Binding-site contacts:
Ligand atom CA contacts residue PHE183 of chain 1.A at 3.9 Å (hydrophobic).
Ligand atom CA contacts residue LEU141 of chain 1.B at 4.1 Å (hydrophobic).
Ligand atom C contacts residue ARG89 of chain 1.B at 4.0 Å.
Ligand atom OXT contacts residue PHE183 of chain 1.A at 4.3 Å.
Ligand atom OXT contacts residue PHE87 of chain 1.B at 3.4 Å.
Ligand atom N contacts residue THR228 of chain 1.A at 4.0 Å.
Ligand atom N contacts residue TYR226 of chain 1.A at 4.1 Å.
Ligand atom O contacts residue PHE87 of chain 1.B at 4.4 Å.
Ligand atom O contacts residue ARG89 of chain 1.B at 3.2 Å (salt-bridge).
Ligand atom C contacts residue THR228 of chain 1.A at 4.4 Å.
Ligand atom N contacts residue PHE87 of chain 1.B at 4.5 Å.
Ligand atom C contacts residue SER153 of chain 1.B at 4.2 Å.
Ligand atom OXT contacts residue ARG89 of chain 1.B at 4.0 Å.
Ligand atom CA contacts residue PHE231 of chain 1.A at 4.4 Å (hydrophobic).
Ligand atom OXT contacts residue SER153 of chain 1.B at 3.4 Å.
Ligand atom N contacts residue PHE183 of chain 1.A at 4.0 Å.
Ligand atom N contacts residue PHE231 of chain 1.A at 3.4 Å.
Ligand atom CA contacts residue PHE87 of chain 1.B at 4.2 Å (hydrophobic).
Ligand atom O contacts residue THR228 of chain 1.A at 3.5 Å.
Ligand atom C contacts residue PHE87 of chain 1.B at 3.8 Å (hydrophobic).

Sequence of chain 1.A:
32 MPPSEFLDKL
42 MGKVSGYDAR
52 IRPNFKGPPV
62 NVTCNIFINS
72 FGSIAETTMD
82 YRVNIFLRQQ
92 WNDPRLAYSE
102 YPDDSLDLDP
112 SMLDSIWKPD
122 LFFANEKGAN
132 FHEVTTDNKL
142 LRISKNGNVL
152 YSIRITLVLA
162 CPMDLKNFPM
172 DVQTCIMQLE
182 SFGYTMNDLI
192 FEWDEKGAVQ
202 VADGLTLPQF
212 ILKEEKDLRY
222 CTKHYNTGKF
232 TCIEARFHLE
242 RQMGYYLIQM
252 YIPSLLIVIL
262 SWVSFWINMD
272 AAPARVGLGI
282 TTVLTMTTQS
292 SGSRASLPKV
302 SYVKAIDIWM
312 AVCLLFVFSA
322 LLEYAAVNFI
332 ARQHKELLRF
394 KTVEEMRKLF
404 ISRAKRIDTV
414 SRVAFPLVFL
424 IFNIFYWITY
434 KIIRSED

Sequence of chain 1.B:
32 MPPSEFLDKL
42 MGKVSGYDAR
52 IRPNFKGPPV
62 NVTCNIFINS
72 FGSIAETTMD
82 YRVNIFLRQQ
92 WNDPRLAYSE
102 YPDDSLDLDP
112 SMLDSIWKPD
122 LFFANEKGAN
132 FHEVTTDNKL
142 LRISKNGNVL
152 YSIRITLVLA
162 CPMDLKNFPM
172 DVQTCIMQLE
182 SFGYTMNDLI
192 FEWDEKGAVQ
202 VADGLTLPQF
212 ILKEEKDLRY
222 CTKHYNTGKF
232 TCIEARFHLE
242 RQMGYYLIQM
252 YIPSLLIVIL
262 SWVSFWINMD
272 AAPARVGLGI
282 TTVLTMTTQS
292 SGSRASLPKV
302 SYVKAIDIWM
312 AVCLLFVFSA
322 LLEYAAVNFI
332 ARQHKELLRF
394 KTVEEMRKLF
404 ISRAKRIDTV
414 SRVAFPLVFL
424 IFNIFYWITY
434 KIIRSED

The protein below binds the small molecule below.
Small molecule (SMILES): NCC(=O)O